Sequence of chain 1.B:
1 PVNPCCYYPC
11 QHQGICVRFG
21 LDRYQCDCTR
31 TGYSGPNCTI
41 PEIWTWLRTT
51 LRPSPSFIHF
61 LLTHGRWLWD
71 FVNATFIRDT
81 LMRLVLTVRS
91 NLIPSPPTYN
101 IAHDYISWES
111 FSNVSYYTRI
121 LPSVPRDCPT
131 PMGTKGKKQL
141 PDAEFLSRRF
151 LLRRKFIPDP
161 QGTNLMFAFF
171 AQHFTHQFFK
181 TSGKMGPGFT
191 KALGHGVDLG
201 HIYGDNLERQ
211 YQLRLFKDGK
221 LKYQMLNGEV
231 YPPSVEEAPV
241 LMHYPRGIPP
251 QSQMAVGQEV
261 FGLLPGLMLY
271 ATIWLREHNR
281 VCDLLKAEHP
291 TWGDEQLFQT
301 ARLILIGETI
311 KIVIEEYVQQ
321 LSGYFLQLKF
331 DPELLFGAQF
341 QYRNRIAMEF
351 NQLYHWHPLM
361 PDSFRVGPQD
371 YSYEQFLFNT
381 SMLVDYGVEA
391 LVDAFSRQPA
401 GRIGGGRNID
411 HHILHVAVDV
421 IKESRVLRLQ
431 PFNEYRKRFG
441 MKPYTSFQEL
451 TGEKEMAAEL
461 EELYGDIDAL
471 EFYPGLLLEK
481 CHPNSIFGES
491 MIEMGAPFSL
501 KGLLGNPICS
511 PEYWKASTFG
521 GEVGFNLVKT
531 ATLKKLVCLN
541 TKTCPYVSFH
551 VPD

The protein below binds the small molecule below.
Small molecule (SMILES): CC(=O)N[C@H]1[C@H](O[C@H]2[C@H](O)[C@@H](NC(C)=O)CO[C@@H]2CO)O[C@H](CO)[C@@H](O)[C@@H]1O

Binding-site contacts:
Ligand atom C4 contacts residue LEU207 of chain 1.B at 3.7 Å (hydrophobic).
Ligand atom O5 contacts residue PHE189 of chain 1.A at 4.3 Å.
Ligand atom O5 contacts residue ASN113 of chain 1.A at 2.4 Å (h-bond).
Ligand atom C1 contacts residue TYR116 of chain 1.A at 4.3 Å (hydrophobic).
Ligand atom C7 contacts residue MET185 of chain 1.A at 4.3 Å (hydrophobic).
Ligand atom C3 contacts residue LEU207 of chain 1.B at 4.3 Å (hydrophobic).
Ligand atom O6 contacts residue TYR116 of chain 1.A at 3.3 Å (h-bond).
Ligand atom C7 contacts residue ASN113 of chain 1.A at 3.6 Å.
Ligand atom C2 contacts residue ASN113 of chain 1.A at 2.7 Å.
Ligand atom N2 contacts residue ASN113 of chain 1.A at 3.3 Å (h-bond).
Ligand atom C5 contacts residue TYR116 of chain 1.A at 4.3 Å (hydrophobic).
Ligand atom C5 contacts residue PHE189 of chain 1.A at 4.3 Å (hydrophobic).
Ligand atom C5 contacts residue LEU207 of chain 1.B at 4.0 Å (hydrophobic).
Ligand atom C1 contacts residue LEU207 of chain 1.B at 4.2 Å (hydrophobic).
Ligand atom O7 contacts residue ASN113 of chain 1.A at 3.8 Å.
Ligand atom C5 contacts residue TYR211 of chain 1.B at 4.1 Å (hydrophobic).
Ligand atom C8 contacts residue MET185 of chain 1.A at 3.9 Å (hydrophobic).
Ligand atom C6 contacts residue ASN113 of chain 1.A at 3.8 Å.
Ligand atom O6 contacts residue GLU208 of chain 1.B at 3.7 Å.
Ligand atom O7 contacts residue LEU207 of chain 1.B at 4.3 Å.
Ligand atom C6 contacts residue TYR116 of chain 1.A at 3.2 Å (hydrophobic).
Ligand atom C1 contacts residue ASN113 of chain 1.A at 1.4 Å.
Ligand atom C1 contacts residue GLU109 of chain 1.A at 3.9 Å.
Ligand atom C6 contacts residue TYR211 of chain 1.B at 4.0 Å (hydrophobic).
Ligand atom C8 contacts residue ASN113 of chain 1.A at 4.1 Å.
Ligand atom O7 contacts residue MET185 of chain 1.A at 3.9 Å.
Ligand atom C3 contacts residue ASN113 of chain 1.A at 4.0 Å.
Ligand atom C6 contacts residue GLU208 of chain 1.B at 4.2 Å.
Ligand atom C5 contacts residue ASN113 of chain 1.A at 3.5 Å.
Ligand atom O3 contacts residue LEU207 of chain 1.B at 4.4 Å.
Ligand atom O5 contacts residue LEU207 of chain 1.B at 3.7 Å.
Ligand atom C2 contacts residue LEU207 of chain 1.B at 4.2 Å (hydrophobic).
Ligand atom C6 contacts residue LEU207 of chain 1.B at 3.9 Å (hydrophobic).
Ligand atom C4 contacts residue ASN113 of chain 1.A at 4.1 Å.
Ligand atom O5 contacts residue TYR116 of chain 1.A at 3.8 Å.
Ligand atom O6 contacts residue PHE189 of chain 1.A at 4.5 Å.

Sequence of chain 1.A:
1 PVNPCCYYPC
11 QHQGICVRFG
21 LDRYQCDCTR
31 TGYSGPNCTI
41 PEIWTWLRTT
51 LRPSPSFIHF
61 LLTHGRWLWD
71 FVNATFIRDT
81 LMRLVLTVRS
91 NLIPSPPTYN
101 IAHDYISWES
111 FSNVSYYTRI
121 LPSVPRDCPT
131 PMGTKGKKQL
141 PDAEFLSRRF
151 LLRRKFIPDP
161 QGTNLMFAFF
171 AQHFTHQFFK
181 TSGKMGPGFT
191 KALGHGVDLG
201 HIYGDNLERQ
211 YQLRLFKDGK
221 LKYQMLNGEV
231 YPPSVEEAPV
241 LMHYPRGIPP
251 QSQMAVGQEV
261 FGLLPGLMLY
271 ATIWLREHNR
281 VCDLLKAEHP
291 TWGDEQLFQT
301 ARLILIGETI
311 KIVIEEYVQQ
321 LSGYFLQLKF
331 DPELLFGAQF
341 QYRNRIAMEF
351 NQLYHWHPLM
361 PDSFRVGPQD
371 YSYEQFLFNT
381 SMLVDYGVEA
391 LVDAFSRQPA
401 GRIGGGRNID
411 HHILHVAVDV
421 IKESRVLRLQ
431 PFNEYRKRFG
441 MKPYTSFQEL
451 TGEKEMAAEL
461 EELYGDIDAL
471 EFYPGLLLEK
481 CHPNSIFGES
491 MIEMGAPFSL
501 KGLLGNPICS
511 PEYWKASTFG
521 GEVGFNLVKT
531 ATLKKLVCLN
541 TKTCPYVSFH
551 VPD